Sequence of chain 1.C:
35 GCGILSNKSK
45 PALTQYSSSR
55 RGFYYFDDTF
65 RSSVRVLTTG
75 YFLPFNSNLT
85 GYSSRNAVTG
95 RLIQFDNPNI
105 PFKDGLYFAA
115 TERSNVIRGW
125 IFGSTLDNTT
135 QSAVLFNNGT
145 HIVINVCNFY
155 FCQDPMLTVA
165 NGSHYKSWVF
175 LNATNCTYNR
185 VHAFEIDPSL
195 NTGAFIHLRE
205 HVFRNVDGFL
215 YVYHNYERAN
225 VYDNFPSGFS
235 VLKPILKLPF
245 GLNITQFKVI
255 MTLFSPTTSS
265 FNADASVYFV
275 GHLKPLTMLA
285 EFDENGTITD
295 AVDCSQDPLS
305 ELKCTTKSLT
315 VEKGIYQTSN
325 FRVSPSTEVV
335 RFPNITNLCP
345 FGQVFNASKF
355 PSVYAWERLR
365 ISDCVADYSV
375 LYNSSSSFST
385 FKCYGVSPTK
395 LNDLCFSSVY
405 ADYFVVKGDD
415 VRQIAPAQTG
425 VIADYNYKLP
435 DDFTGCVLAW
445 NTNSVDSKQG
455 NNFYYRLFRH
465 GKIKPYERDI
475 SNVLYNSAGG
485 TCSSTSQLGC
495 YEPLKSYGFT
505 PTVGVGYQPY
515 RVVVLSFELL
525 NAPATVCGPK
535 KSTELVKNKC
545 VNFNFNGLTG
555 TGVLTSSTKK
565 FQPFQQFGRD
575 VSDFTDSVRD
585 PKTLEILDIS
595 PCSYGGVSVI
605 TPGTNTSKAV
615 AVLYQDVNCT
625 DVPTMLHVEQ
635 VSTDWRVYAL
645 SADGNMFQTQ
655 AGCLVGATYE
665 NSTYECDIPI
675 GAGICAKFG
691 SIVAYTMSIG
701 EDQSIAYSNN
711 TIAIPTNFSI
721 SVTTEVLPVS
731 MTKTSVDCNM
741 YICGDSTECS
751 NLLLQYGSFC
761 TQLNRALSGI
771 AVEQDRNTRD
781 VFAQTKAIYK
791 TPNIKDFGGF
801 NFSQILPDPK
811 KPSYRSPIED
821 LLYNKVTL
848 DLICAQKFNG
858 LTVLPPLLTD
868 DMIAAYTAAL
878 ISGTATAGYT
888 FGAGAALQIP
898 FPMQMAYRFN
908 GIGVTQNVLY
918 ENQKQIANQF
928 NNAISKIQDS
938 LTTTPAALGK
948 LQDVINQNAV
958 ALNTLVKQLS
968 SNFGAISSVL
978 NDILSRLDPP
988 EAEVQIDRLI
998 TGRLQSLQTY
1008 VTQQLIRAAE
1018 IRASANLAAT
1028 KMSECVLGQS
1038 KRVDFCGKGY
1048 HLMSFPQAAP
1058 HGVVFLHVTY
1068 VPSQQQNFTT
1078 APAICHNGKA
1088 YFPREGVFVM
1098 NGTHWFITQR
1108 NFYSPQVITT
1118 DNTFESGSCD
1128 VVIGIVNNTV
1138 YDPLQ

A protein and the small-molecule ligand that binds it are described below.
Small molecule (SMILES): CC(=O)N[C@@H]1[C@@H](O)[C@H](O)[C@@H](CO)O[C@H]1O

Binding-site contacts:
Ligand atom C8 contacts residue THR1076 of chain 1.C at 3.6 Å.
Ligand atom C4 contacts residue ASN1074 of chain 1.C at 4.3 Å.
Ligand atom O7 contacts residue ASN1074 of chain 1.C at 4.1 Å.
Ligand atom O7 contacts residue THR711 of chain 1.C at 3.7 Å.
Ligand atom C7 contacts residue THR711 of chain 1.C at 4.1 Å.
Ligand atom N2 contacts residue ASN1074 of chain 1.C at 2.9 Å (h-bond).
Ligand atom C3 contacts residue ASN1074 of chain 1.C at 3.8 Å.
Ligand atom O5 contacts residue ASN1074 of chain 1.C at 2.4 Å (h-bond).
Ligand atom C5 contacts residue ASN1074 of chain 1.C at 3.7 Å.
Ligand atom C1 contacts residue ASN1074 of chain 1.C at 1.5 Å.
Ligand atom C2 contacts residue ASN1074 of chain 1.C at 2.5 Å.
Ligand atom C7 contacts residue ASN1074 of chain 1.C at 3.7 Å.
Ligand atom C8 contacts residue THR711 of chain 1.C at 4.1 Å.